Sequence of chain 1.I:
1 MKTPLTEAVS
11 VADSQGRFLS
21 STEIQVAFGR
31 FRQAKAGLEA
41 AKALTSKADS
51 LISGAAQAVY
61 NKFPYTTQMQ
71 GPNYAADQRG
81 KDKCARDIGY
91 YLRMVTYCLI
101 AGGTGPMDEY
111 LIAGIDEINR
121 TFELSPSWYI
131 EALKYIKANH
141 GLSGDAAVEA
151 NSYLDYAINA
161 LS

This protein binds this small molecule.
Small molecule (SMILES): C=CC1=C(C)/C(=C/c2[nH]c(/C=C3\N=C(/C=C4\NC(=O)C(C)=C4C=C)C(C)=C3CCC(=O)O)c(CCC(=O)O)c2C)NC1=O

Sequence of chain 1.C:
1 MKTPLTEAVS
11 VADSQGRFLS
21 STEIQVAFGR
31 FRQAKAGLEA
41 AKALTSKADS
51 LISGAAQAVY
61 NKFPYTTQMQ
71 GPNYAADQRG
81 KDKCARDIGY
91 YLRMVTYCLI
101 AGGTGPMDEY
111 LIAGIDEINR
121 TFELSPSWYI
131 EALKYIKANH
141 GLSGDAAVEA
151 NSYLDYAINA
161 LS

Sequence of chain 1.D:
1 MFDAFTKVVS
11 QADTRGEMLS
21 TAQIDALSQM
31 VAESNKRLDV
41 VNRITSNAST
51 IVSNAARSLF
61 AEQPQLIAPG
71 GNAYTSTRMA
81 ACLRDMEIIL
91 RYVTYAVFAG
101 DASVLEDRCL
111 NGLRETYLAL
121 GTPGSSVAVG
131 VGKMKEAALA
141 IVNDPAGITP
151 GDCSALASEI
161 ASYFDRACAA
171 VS

Binding-site contacts:
Ligand atom CMD contacts residue THR149 of chain 1.D at 3.0 Å.
Ligand atom CHD contacts residue THR149 of chain 1.D at 3.6 Å.
Ligand atom CHB contacts residue ASP39 of chain 1.D at 2.9 Å.
Ligand atom CMB contacts residue ASP39 of chain 1.D at 3.5 Å.
Ligand atom CMA contacts residue ASP145 of chain 1.I at 3.5 Å.
Ligand atom CHD contacts residue ASP39 of chain 1.D at 3.6 Å.
Ligand atom CBC contacts residue CYS153 of chain 1.D at 2.1 Å (hydrophobic).
Ligand atom CMB contacts residue ASN42 of chain 1.D at 3.3 Å.
Ligand atom OC contacts residue GLY151 of chain 1.D at 2.5 Å (h-bond).
Ligand atom CMD contacts residue GLY151 of chain 1.D at 3.1 Å.
Ligand atom C4B contacts residue PHE28 of chain 1.C at 3.4 Å (hydrophobic).
Ligand atom CHD contacts residue ILE148 of chain 1.D at 3.4 Å (hydrophobic).
Ligand atom CMB contacts residue VAL148 of chain 1.I at 2.9 Å (hydrophobic).
Ligand atom NC contacts residue THR149 of chain 1.D at 3.4 Å (h-bond).
Ligand atom C1D contacts residue THR149 of chain 1.D at 3.3 Å.
Ligand atom CMD contacts residue PRO150 of chain 1.D at 3.5 Å (hydrophobic).
Ligand atom OC contacts residue CYS153 of chain 1.D at 3.3 Å (h-bond).
Ligand atom OB contacts residue GLN33 of chain 1.I at 3.1 Å (h-bond).
Ligand atom O1A contacts residue THR149 of chain 1.D at 2.8 Å (h-bond).
Ligand atom NB contacts residue PHE28 of chain 1.C at 3.4 Å.
Ligand atom C3C contacts residue CYS153 of chain 1.D at 3.2 Å (hydrophobic).
Ligand atom C1C contacts residue CYS153 of chain 1.D at 2.9 Å (hydrophobic).
Ligand atom C2D contacts residue THR149 of chain 1.D at 3.1 Å.
Ligand atom NC contacts residue CYS153 of chain 1.D at 3.1 Å (h-bond).
Ligand atom C2B contacts residue VAL148 of chain 1.I at 3.4 Å (hydrophobic).
Ligand atom CAA contacts residue ASN35 of chain 1.D at 3.0 Å.
Ligand atom C1C contacts residue GLY151 of chain 1.D at 3.5 Å.
Ligand atom C2C contacts residue CYS153 of chain 1.D at 3.0 Å (hydrophobic).
Ligand atom CMC contacts residue ASP144 of chain 1.D at 3.5 Å.
Ligand atom C4A contacts residue ASP39 of chain 1.D at 3.4 Å.
Ligand atom C4C contacts residue CYS153 of chain 1.D at 3.3 Å (hydrophobic).
Ligand atom NB contacts residue ASP145 of chain 1.I at 3.5 Å (salt-bridge).
Ligand atom OB contacts residue PHE28 of chain 1.C at 3.0 Å.
Ligand atom C3C contacts residue ILE148 of chain 1.D at 3.6 Å (hydrophobic).
Ligand atom CAC contacts residue CYS153 of chain 1.D at 2.8 Å (hydrophobic).
Ligand atom NA contacts residue ASP39 of chain 1.D at 2.4 Å (salt-bridge).
Ligand atom ND contacts residue ASP39 of chain 1.D at 2.8 Å (salt-bridge).
Ligand atom C1A contacts residue ASP39 of chain 1.D at 3.5 Å.
Ligand atom O1D contacts residue ASN35 of chain 1.D at 3.3 Å (h-bond).
Ligand atom O2D contacts residue ASN35 of chain 1.D at 3.5 Å.